Sequence of chain 21.A:
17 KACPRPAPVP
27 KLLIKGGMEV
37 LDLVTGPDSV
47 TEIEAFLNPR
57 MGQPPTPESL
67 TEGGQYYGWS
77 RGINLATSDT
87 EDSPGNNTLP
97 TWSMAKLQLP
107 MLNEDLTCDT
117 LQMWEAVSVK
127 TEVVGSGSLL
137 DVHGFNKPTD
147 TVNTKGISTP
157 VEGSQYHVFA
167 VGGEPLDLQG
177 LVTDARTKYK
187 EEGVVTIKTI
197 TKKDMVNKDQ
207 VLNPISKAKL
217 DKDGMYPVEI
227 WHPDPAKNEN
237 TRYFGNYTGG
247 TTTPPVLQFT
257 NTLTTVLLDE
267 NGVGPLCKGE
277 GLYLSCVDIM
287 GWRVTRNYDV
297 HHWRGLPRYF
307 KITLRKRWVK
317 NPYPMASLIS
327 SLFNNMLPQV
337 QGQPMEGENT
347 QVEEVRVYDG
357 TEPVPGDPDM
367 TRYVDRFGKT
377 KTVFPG

The protein below binds the small molecule below.
Small molecule (SMILES): CC(=O)N[C@H]1[C@H]([C@H](O)[C@H](O)CO)O[C@@](O[C@H]2[C@@H](O)[C@@H](CO)O[C@@H](O[C@H]3[C@H](O)[C@@H](O)[C@H](O)O[C@@H]3CO)[C@@H]2O)(C(=O)O)C[C@@H]1O

Sequence of chain 21.E:
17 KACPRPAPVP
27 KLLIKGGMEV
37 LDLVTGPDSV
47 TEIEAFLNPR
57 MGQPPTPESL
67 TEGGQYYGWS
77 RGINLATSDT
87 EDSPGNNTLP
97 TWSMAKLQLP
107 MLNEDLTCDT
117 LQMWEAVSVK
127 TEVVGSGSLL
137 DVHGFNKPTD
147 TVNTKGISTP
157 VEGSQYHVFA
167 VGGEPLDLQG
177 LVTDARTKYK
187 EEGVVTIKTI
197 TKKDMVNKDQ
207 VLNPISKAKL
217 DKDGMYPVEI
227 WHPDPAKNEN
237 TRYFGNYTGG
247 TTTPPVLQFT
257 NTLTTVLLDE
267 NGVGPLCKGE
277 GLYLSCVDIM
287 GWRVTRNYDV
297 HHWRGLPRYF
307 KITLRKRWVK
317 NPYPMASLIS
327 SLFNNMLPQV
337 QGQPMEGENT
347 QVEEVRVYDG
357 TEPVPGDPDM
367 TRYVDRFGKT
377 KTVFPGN

Binding-site contacts:
Ligand atom N5 contacts residue TYR72 of chain 21.E at 3.2 Å (h-bond).
Ligand atom O6 contacts residue GLY78 of chain 21.E at 3.8 Å.
Ligand atom O6 contacts residue ARG77 of chain 21.E at 4.0 Å.
Ligand atom O4 contacts residue TYR72 of chain 21.E at 3.9 Å.
Ligand atom O1A contacts residue GLY78 of chain 21.E at 3.6 Å (h-bond).
Ligand atom C4 contacts residue ARG77 of chain 21.E at 4.2 Å.
Ligand atom C3 contacts residue GLY78 of chain 21.E at 4.2 Å.
Ligand atom O4 contacts residue HIS298 of chain 21.E at 3.1 Å (h-bond).
Ligand atom C5 contacts residue TYR72 of chain 21.E at 3.5 Å (hydrophobic).
Ligand atom O4 contacts residue THR291 of chain 21.E at 3.4 Å.
Ligand atom C10 contacts residue TYR72 of chain 21.E at 4.2 Å (hydrophobic).
Ligand atom C4 contacts residue GLY78 of chain 21.E at 3.4 Å.
Ligand atom C3 contacts residue VAL296 of chain 21.E at 3.5 Å (hydrophobic).
Ligand atom O3 contacts residue GLY78 of chain 21.E at 3.6 Å.
Ligand atom O1A contacts residue ARG77 of chain 21.E at 3.1 Å (salt-bridge).
Ligand atom O10 contacts residue ASN293 of chain 21.E at 3.8 Å.
Ligand atom O4 contacts residue GLY78 of chain 21.E at 3.1 Å.
Ligand atom O6 contacts residue THR94 of chain 21.E at 3.7 Å.
Ligand atom C4 contacts residue HIS298 of chain 21.E at 3.7 Å.
Ligand atom C8 contacts residue TYR72 of chain 21.E at 4.2 Å (hydrophobic).
Ligand atom C6 contacts residue TYR72 of chain 21.E at 3.5 Å (hydrophobic).
Ligand atom C3 contacts residue GLY78 of chain 21.E at 4.1 Å.
Ligand atom O4 contacts residue VAL296 of chain 21.E at 4.2 Å.
Ligand atom C3 contacts residue HIS298 of chain 21.E at 3.6 Å.
Ligand atom C6 contacts residue ASN93 of chain 21.E at 3.5 Å.
Ligand atom O1A contacts residue TYR72 of chain 21.E at 3.4 Å.
Ligand atom O10 contacts residue THR291 of chain 21.E at 4.0 Å.
Ligand atom C2 contacts residue GLY78 of chain 21.E at 4.2 Å.
Ligand atom C7 contacts residue TYR72 of chain 21.E at 4.2 Å (hydrophobic).
Ligand atom O1B contacts residue TYR72 of chain 21.E at 3.7 Å.
Ligand atom C5 contacts residue ASN93 of chain 21.E at 4.3 Å.
Ligand atom O6 contacts residue ASN93 of chain 21.E at 2.8 Å (h-bond).
Ligand atom C1 contacts residue TYR72 of chain 21.E at 3.7 Å (hydrophobic).
Ligand atom C1 contacts residue ARG77 of chain 21.E at 3.4 Å.
Ligand atom O3 contacts residue VAL296 of chain 21.E at 4.2 Å.
Ligand atom O1B contacts residue ARG77 of chain 21.E at 2.8 Å (salt-bridge).
Ligand atom C4 contacts residue TYR72 of chain 21.E at 3.2 Å (hydrophobic).
Ligand atom O8 contacts residue TYR72 of chain 21.E at 3.2 Å (h-bond).
Ligand atom O4 contacts residue ILE79 of chain 21.E at 3.4 Å (h-bond).
Ligand atom C11 contacts residue ASP85 of chain 21.A at 3.8 Å.